A small-molecule ligand and the protein it binds are described below.
Small molecule (SMILES): N[C@@H](Cc1c[nH]c2ccccc12)C(=O)O

Sequence of chain 1.B:
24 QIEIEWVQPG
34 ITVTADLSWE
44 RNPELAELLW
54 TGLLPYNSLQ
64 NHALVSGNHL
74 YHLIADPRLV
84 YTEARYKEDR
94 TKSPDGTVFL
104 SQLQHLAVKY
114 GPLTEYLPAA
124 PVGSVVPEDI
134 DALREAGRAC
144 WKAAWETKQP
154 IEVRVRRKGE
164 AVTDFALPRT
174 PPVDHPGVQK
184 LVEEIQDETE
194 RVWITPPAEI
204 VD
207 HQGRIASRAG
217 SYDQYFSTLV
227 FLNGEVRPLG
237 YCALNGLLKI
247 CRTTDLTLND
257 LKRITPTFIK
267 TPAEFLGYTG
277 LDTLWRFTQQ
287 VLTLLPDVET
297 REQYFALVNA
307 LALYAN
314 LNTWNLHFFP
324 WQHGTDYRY

Binding-site contacts:
Ligand atom CA contacts residue TYR74 of chain 1.A at 3.2 Å (hydrophobic).
Ligand atom CE3 contacts residue PHE227 of chain 1.B at 4.0 Å (hydrophobic).
Ligand atom NE1 contacts residue GLU118 of chain 1.A at 3.8 Å.
Ligand atom OXT contacts residue ALA66 of chain 1.A at 3.6 Å.
Ligand atom O contacts residue VAL68 of chain 1.A at 4.2 Å.
Ligand atom N contacts residue SER69 of chain 1.A at 2.3 Å (h-bond).
Ligand atom NE1 contacts residue LEU106 of chain 1.A at 3.8 Å.
Ligand atom CG contacts residue PHE271 of chain 1.B at 3.6 Å (hydrophobic).
Ligand atom N contacts residue GLU118 of chain 1.A at 3.6 Å (salt-bridge).
Ligand atom OXT contacts residue LEU67 of chain 1.A at 3.1 Å (h-bond).
Ligand atom CZ2 contacts residue PHE271 of chain 1.B at 3.8 Å (hydrophobic).
Ligand atom CB contacts residue TYR74 of chain 1.A at 3.7 Å (hydrophobic).
Ligand atom OXT contacts residue VAL68 of chain 1.A at 2.7 Å (h-bond).
Ligand atom CZ3 contacts residue TYR237 of chain 1.A at 3.7 Å (hydrophobic).
Ligand atom CD2 contacts residue PHE271 of chain 1.B at 3.9 Å (hydrophobic).
Ligand atom CH2 contacts residue GLU231 of chain 1.B at 4.0 Å.
Ligand atom CH2 contacts residue TYR237 of chain 1.A at 3.1 Å (hydrophobic).
Ligand atom CE2 contacts residue PHE271 of chain 1.B at 3.6 Å (hydrophobic).
Ligand atom CD1 contacts residue GLU118 of chain 1.A at 3.9 Å.
Ligand atom CZ3 contacts residue ARG233 of chain 1.A at 4.0 Å.
Ligand atom CZ2 contacts residue THR267 of chain 1.B at 4.2 Å.
Ligand atom CE2 contacts residue LEU106 of chain 1.A at 4.1 Å (hydrophobic).
Ligand atom OXT contacts residue SER69 of chain 1.A at 3.2 Å (h-bond).
Ligand atom C contacts residue SER69 of chain 1.A at 3.7 Å.
Ligand atom C contacts residue TYR74 of chain 1.A at 3.2 Å (hydrophobic).
Ligand atom O contacts residue PHE227 of chain 1.B at 4.0 Å.
Ligand atom NE1 contacts residue PHE271 of chain 1.B at 3.5 Å.
Ligand atom CZ2 contacts residue TYR237 of chain 1.A at 4.1 Å (hydrophobic).
Ligand atom CA contacts residue SER69 of chain 1.A at 3.5 Å.
Ligand atom O contacts residue LEU67 of chain 1.A at 3.1 Å (h-bond).
Ligand atom O contacts residue TYR74 of chain 1.A at 2.4 Å (h-bond).
Ligand atom O contacts residue ALA66 of chain 1.A at 3.3 Å.
Ligand atom C contacts residue LEU67 of chain 1.A at 3.5 Å (hydrophobic).
Ligand atom C contacts residue VAL68 of chain 1.A at 3.8 Å (hydrophobic).
Ligand atom CE3 contacts residue GLU231 of chain 1.B at 4.2 Å.
Ligand atom CD1 contacts residue PHE271 of chain 1.B at 3.6 Å (hydrophobic).
Ligand atom CZ3 contacts residue GLU231 of chain 1.B at 3.4 Å.
Ligand atom CB contacts residue PHE227 of chain 1.B at 3.7 Å (hydrophobic).
Ligand atom CE3 contacts residue ARG233 of chain 1.A at 3.7 Å.
Ligand atom C contacts residue ALA66 of chain 1.A at 3.6 Å (hydrophobic).

Sequence of chain 1.A:
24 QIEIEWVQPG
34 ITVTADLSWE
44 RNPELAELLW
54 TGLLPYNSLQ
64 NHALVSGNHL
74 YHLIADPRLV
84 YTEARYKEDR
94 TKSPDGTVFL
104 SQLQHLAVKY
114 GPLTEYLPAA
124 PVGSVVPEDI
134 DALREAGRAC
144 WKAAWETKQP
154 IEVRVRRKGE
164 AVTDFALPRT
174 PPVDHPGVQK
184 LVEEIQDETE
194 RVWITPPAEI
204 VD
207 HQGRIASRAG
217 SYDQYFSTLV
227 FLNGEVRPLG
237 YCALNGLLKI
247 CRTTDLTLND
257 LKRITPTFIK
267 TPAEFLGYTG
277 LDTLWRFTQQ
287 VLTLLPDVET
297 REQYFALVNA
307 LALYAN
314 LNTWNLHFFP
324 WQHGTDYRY